Sequence of chain 3.A:
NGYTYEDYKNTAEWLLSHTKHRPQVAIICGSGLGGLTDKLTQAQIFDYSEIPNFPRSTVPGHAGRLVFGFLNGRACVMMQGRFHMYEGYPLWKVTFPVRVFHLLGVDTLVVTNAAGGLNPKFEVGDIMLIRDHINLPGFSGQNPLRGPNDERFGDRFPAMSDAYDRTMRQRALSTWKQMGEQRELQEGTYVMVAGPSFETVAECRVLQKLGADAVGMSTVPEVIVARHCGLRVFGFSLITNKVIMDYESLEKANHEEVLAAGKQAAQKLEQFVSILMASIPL

A small-molecule ligand and the protein it binds are described below.
Small molecule (SMILES): O=c1[nH]cnc2c(C[NH+]3C[C@H](CO)[C@@H](O)C3)c[nH]c12

Sequence of chain 2.A:
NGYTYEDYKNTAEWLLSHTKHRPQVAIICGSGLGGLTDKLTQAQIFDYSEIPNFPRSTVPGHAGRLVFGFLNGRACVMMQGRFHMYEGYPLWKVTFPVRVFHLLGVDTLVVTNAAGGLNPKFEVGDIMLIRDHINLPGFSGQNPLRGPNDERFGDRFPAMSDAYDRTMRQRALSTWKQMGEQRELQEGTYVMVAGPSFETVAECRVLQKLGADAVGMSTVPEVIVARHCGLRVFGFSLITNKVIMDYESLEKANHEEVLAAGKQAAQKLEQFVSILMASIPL

Binding-site contacts:
Ligand atom O6 contacts residue GLY118 of chain 2.A at 3.7 Å.
Ligand atom C2' contacts residue MET219 of chain 2.A at 3.5 Å (hydrophobic).
Ligand atom C2' contacts residue SO41 of chain 2.B at 3.7 Å.
Ligand atom O3' contacts residue TYR88 of chain 2.A at 2.9 Å (h-bond).
Ligand atom O6 contacts residue VAL245 of chain 2.A at 3.4 Å.
Ligand atom N1 contacts residue GLU201 of chain 2.A at 2.7 Å (salt-bridge).
Ligand atom C8 contacts residue ASN243 of chain 2.A at 3.5 Å.
Ligand atom C8 contacts residue ALA117 of chain 2.A at 3.6 Å (hydrophobic).
Ligand atom N3 contacts residue GLY218 of chain 2.A at 3.6 Å.
Ligand atom N1' contacts residue SO41 of chain 2.B at 3.0 Å (h-bond).
Ligand atom N7 contacts residue ASN243 of chain 2.A at 2.8 Å (h-bond).
Ligand atom N7 contacts residue GLY118 of chain 2.A at 3.3 Å (h-bond).
Ligand atom O5' contacts residue VAL260 of chain 2.A at 3.4 Å.
Ligand atom C5 contacts residue PHE200 of chain 2.A at 3.7 Å (hydrophobic).
Ligand atom O6 contacts residue ASN243 of chain 2.A at 2.9 Å (h-bond).
Ligand atom C4 contacts residue VAL217 of chain 2.A at 3.5 Å (hydrophobic).
Ligand atom O3' contacts residue PHE159 of chain 3.A at 3.7 Å.
Ligand atom C9 contacts residue ALA117 of chain 2.A at 3.7 Å (hydrophobic).
Ligand atom C5 contacts residue GLY118 of chain 2.A at 3.4 Å.
Ligand atom N1 contacts residue PHE200 of chain 2.A at 3.6 Å.
Ligand atom O3' contacts residue SO41 of chain 2.B at 3.1 Å (h-bond).
Ligand atom C10 contacts residue ALA116 of chain 2.A at 3.1 Å (hydrophobic).
Ligand atom O5' contacts residue HIS257 of chain 2.A at 2.8 Å (h-bond).
Ligand atom C6 contacts residue PHE200 of chain 2.A at 3.6 Å (hydrophobic).
Ligand atom N1 contacts residue VAL217 of chain 2.A at 3.7 Å.
Ligand atom C3' contacts residue SO41 of chain 2.B at 3.6 Å.
Ligand atom C8 contacts residue GLY118 of chain 2.A at 3.7 Å.
Ligand atom N3 contacts residue VAL217 of chain 2.A at 3.4 Å (h-bond).
Ligand atom C5' contacts residue HIS257 of chain 2.A at 3.5 Å.
Ligand atom C2 contacts residue GLU201 of chain 2.A at 3.1 Å.
Ligand atom C8 contacts residue THR242 of chain 2.A at 3.5 Å.
Ligand atom O6 contacts residue GLU201 of chain 2.A at 3.7 Å.
Ligand atom C2 contacts residue VAL217 of chain 2.A at 3.7 Å (hydrophobic).
Ligand atom C9 contacts residue ALA116 of chain 2.A at 3.8 Å (hydrophobic).
Ligand atom N7 contacts residue ALA117 of chain 2.A at 3.6 Å.
Ligand atom C6' contacts residue SO41 of chain 2.B at 3.4 Å.
Ligand atom N7 contacts residue THR242 of chain 2.A at 3.7 Å.
Ligand atom C6 contacts residue GLU201 of chain 2.A at 3.7 Å.
Ligand atom C3' contacts residue MET219 of chain 2.A at 3.7 Å (hydrophobic).
Ligand atom C3' contacts residue PHE159 of chain 3.A at 3.6 Å (hydrophobic).